Binding-site contacts:
Ligand atom C12 contacts residue ASN54 of chain 4.D at 3.3 Å.
Ligand atom O50 contacts residue LYS71 of chain 4.D at 3.2 Å.
Ligand atom N43 contacts residue ASN58 of chain 4.D at 2.7 Å (h-bond).
Ligand atom C39 contacts residue GLN64 of chain 4.D at 3.4 Å.
Ligand atom O29 contacts residue LYS71 of chain 4.D at 2.9 Å (salt-bridge).
Ligand atom N17 contacts residue LYS71 of chain 4.D at 3.3 Å.
Ligand atom F53 contacts residue LEU173 of chain 3.C at 3.3 Å.
Ligand atom O59 contacts residue THR55 of chain 4.D at 3.3 Å.
Ligand atom C12 contacts residue TYR131 of chain 4.D at 3.5 Å (hydrophobic).
Ligand atom C30 contacts residue ASN58 of chain 4.D at 3.5 Å.
Ligand atom C08 contacts residue THR108 of chain 4.D at 3.4 Å.
Ligand atom C36 contacts residue GLN68 of chain 4.D at 3.3 Å.
Ligand atom F27 contacts residue MET67 of chain 4.D at 3.2 Å.
Ligand atom C11 contacts residue TYR131 of chain 4.D at 3.3 Å (hydrophobic).
Ligand atom N17 contacts residue ASN75 of chain 4.D at 3.4 Å (h-bond).
Ligand atom O51 contacts residue ASN75 of chain 4.D at 2.7 Å (h-bond).
Ligand atom F27 contacts residue LEU57 of chain 4.D at 3.1 Å.
Ligand atom O57 contacts residue SER42 of chain 3.C at 3.4 Å (h-bond).
Ligand atom F26 contacts residue LYS71 of chain 4.D at 3.2 Å.
Ligand atom C58 contacts residue THR55 of chain 4.D at 3.5 Å.
Ligand atom C45 contacts residue ASN58 of chain 4.D at 3.4 Å.
Ligand atom C07 contacts residue THR108 of chain 4.D at 3.5 Å.
Ligand atom F53 contacts residue ARG174 of chain 3.C at 3.3 Å.
Ligand atom C21 contacts residue LEU57 of chain 4.D at 3.5 Å (hydrophobic).
Ligand atom O59 contacts residue ASN54 of chain 4.D at 3.4 Å (h-bond).
Ligand atom F64 contacts residue TYR170 of chain 3.C at 3.4 Å.
Ligand atom C44 contacts residue ASN58 of chain 4.D at 3.3 Å.
Ligand atom F42 contacts residue GLN64 of chain 4.D at 3.3 Å.
Ligand atom C19 contacts residue ASN54 of chain 4.D at 3.5 Å.
Ligand atom C21 contacts residue ASN58 of chain 4.D at 3.3 Å.
Ligand atom O57 contacts residue PRO39 of chain 3.C at 3.4 Å.
Ligand atom F41 contacts residue LYS71 of chain 4.D at 2.9 Å.
Ligand atom N06 contacts residue ASN58 of chain 4.D at 2.9 Å (h-bond).
Ligand atom O59 contacts residue ASN58 of chain 4.D at 2.8 Å (h-bond).
Ligand atom N15 contacts residue LYS71 of chain 4.D at 3.4 Å (salt-bridge).
Ligand atom C23 contacts residue MET67 of chain 4.D at 3.4 Å (hydrophobic).
Ligand atom F26 contacts residue ILE74 of chain 4.D at 3.2 Å.
Ligand atom F64 contacts residue LEU173 of chain 3.C at 3.3 Å.
Ligand atom C16 contacts residue LYS71 of chain 4.D at 3.3 Å.
Ligand atom F26 contacts residue LEU70 of chain 4.D at 3.4 Å.

The protein below binds the small molecule below.
Small molecule (SMILES): CC(C)(C#Cc1ccc(-c2ccc(Cl)c3c(NS(C)(=O)=O)nn(CC(F)(F)F)c23)c([C@H](Cc2cc(F)cc(F)c2)NC(=O)Cn2nc(C(F)(F)F)c3c2C(F)(F)[C@@H]2C[C@H]32)n1)S(C)(=O)=O

Sequence of chain 3.C:
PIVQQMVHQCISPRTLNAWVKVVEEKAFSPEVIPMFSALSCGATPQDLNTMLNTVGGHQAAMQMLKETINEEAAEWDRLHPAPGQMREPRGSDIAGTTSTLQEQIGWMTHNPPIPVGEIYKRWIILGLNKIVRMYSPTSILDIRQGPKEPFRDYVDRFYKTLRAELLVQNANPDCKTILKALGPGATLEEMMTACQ

Sequence of chain 4.D:
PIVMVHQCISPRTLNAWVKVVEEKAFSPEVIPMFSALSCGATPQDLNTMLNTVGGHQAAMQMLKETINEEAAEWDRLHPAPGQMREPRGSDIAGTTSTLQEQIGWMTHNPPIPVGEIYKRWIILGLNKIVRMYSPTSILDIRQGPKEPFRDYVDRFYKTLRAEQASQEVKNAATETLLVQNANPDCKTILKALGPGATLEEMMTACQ